Binding-site contacts:
Ligand atom C6 contacts residue LEU74 of chain 1.G at 3.6 Å (hydrophobic).
Ligand atom C1 contacts residue TYR56 of chain 1.H at 3.9 Å (hydrophobic).
Ligand atom C9 contacts residue VAL54 of chain 1.H at 3.9 Å (hydrophobic).
Ligand atom N4 contacts residue LYS102 of chain 1.G at 3.3 Å (salt-bridge).
Ligand atom C12 contacts residue TYR56 of chain 1.H at 3.2 Å (hydrophobic).
Ligand atom C1 contacts residue ASN55 of chain 1.H at 3.9 Å.
Ligand atom C5 contacts residue VAL20 of chain 1.G at 4.3 Å (hydrophobic).
Ligand atom C9 contacts residue GLU76 of chain 1.G at 4.0 Å.
Ligand atom N4 contacts residue LYS73 of chain 1.G at 4.2 Å.
Ligand atom O7 contacts residue LEU74 of chain 1.G at 3.1 Å.
Ligand atom C5 contacts residue LEU74 of chain 1.G at 4.0 Å (hydrophobic).
Ligand atom O7 contacts residue GLU76 of chain 1.G at 3.2 Å (salt-bridge).
Ligand atom N8 contacts residue GLU76 of chain 1.G at 3.3 Å (salt-bridge).
Ligand atom N10 contacts residue TYR56 of chain 1.H at 3.7 Å.
Ligand atom N4 contacts residue VAL20 of chain 1.G at 3.8 Å.
Ligand atom O7 contacts residue LYS73 of chain 1.G at 4.1 Å.
Ligand atom N10 contacts residue LEU50 of chain 1.H at 3.9 Å.
Ligand atom N10 contacts residue VAL54 of chain 1.H at 2.7 Å (h-bond).
Ligand atom C6 contacts residue GLU76 of chain 1.G at 3.7 Å.
Ligand atom N11 contacts residue LEU50 of chain 1.H at 3.7 Å.
Ligand atom O7 contacts residue VAL75 of chain 1.G at 2.9 Å (h-bond).
Ligand atom C6 contacts residue VAL75 of chain 1.G at 4.2 Å (hydrophobic).
Ligand atom C3 contacts residue VAL20 of chain 1.G at 3.8 Å (hydrophobic).
Ligand atom C3 contacts residue GLU24 of chain 1.G at 4.3 Å.
Ligand atom N10 contacts residue ASN55 of chain 1.H at 4.0 Å.
Ligand atom N10 contacts residue GLU76 of chain 1.G at 3.5 Å (salt-bridge).
Ligand atom N11 contacts residue TYR56 of chain 1.H at 3.3 Å.
Ligand atom C9 contacts residue TYR56 of chain 1.H at 3.4 Å (hydrophobic).
Ligand atom N8 contacts residue LEU74 of chain 1.G at 4.0 Å.
Ligand atom C5 contacts residue LYS102 of chain 1.G at 4.3 Å.
Ligand atom N4 contacts residue TYR56 of chain 1.H at 3.1 Å (h-bond).
Ligand atom N11 contacts residue ASN55 of chain 1.H at 4.2 Å.
Ligand atom O7 contacts residue TYR56 of chain 1.H at 4.2 Å.
Ligand atom N2 contacts residue TYR56 of chain 1.H at 3.2 Å (h-bond).
Ligand atom C3 contacts residue TYR56 of chain 1.H at 3.0 Å (hydrophobic).
Ligand atom C9 contacts residue LEU50 of chain 1.H at 3.8 Å (hydrophobic).
Ligand atom C3 contacts residue LYS102 of chain 1.G at 3.6 Å.
Ligand atom N8 contacts residue TYR56 of chain 1.H at 3.5 Å.
Ligand atom C6 contacts residue TYR56 of chain 1.H at 3.5 Å (hydrophobic).
Ligand atom C5 contacts residue TYR56 of chain 1.H at 3.3 Å (hydrophobic).

Sequence of chain 1.H:
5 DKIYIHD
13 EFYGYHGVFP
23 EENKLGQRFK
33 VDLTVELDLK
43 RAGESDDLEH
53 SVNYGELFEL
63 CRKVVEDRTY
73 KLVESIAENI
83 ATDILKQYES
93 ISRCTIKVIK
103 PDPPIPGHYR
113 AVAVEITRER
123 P

This protein binds this small molecule.
Small molecule (SMILES): Cn1cnc2c(O)nc(N)nc21

Sequence of chain 1.G:
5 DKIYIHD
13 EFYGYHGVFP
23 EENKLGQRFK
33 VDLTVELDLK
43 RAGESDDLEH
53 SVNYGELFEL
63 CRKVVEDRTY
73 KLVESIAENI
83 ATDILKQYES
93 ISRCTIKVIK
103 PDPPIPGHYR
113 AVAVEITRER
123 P